Binding-site contacts:
Ligand atom O3P contacts residue GLY181 of chain 1.A at 3.6 Å.
Ligand atom C6 contacts residue ILE226 of chain 1.A at 3.5 Å (hydrophobic).
Ligand atom O3P contacts residue THR182 of chain 1.A at 2.6 Å (h-bond).
Ligand atom C2A contacts residue SER269 of chain 1.A at 3.3 Å.
Ligand atom C5A contacts residue GLY225 of chain 1.A at 3.2 Å.
Ligand atom N1 contacts residue PRO296 of chain 1.A at 3.2 Å.
Ligand atom C5A contacts residue GLY181 of chain 1.A at 3.6 Å.
Ligand atom O1 contacts residue GLN147 of chain 1.A at 2.6 Å (h-bond).
Ligand atom O1 contacts residue THR74 of chain 1.A at 2.8 Å (h-bond).
Ligand atom O1P contacts residue THR185 of chain 1.A at 2.8 Å (h-bond).
Ligand atom O3 contacts residue ASN77 of chain 1.A at 2.9 Å (h-bond).
Ligand atom P contacts residue THR182 of chain 1.A at 3.5 Å.
Ligand atom O1 contacts residue THR78 of chain 1.A at 3.0 Å (h-bond).
Ligand atom O3P contacts residue GLY183 of chain 1.A at 3.6 Å.
Ligand atom O2P contacts residue GLY183 of chain 1.A at 3.1 Å (h-bond).
Ligand atom C2 contacts residue PRO296 of chain 1.A at 3.6 Å (hydrophobic).
Ligand atom C contacts residue THR78 of chain 1.A at 3.3 Å.
Ligand atom C2 contacts residue SER269 of chain 1.A at 3.6 Å.
Ligand atom N1 contacts residue SER269 of chain 1.A at 3.1 Å (h-bond).
Ligand atom C contacts residue THR74 of chain 1.A at 3.7 Å.
Ligand atom C2A contacts residue ASN77 of chain 1.A at 3.7 Å.
Ligand atom CA contacts residue THR78 of chain 1.A at 3.3 Å.
Ligand atom C4 contacts residue GLY225 of chain 1.A at 3.7 Å.
Ligand atom O2 contacts residue ASN77 of chain 1.A at 2.8 Å (h-bond).
Ligand atom O2P contacts residue GLY181 of chain 1.A at 2.3 Å (h-bond).
Ligand atom SD contacts residue GLY225 of chain 1.A at 3.5 Å (h-bond).
Ligand atom O2P contacts residue GLY179 of chain 1.A at 3.3 Å (h-bond).
Ligand atom C2A contacts residue TYR302 of chain 1.A at 3.2 Å (hydrophobic).
Ligand atom C6 contacts residue GLY225 of chain 1.A at 3.1 Å.
Ligand atom CA contacts residue GLN147 of chain 1.A at 3.5 Å.
Ligand atom C5 contacts residue GLY225 of chain 1.A at 3.0 Å.
Ligand atom C2A contacts residue SER297 of chain 1.A at 3.3 Å.
Ligand atom O2 contacts residue THR78 of chain 1.A at 3.5 Å (h-bond).
Ligand atom O2P contacts residue THR182 of chain 1.A at 3.1 Å (h-bond).
Ligand atom C contacts residue ASN77 of chain 1.A at 3.7 Å.
Ligand atom O2P contacts residue ILE180 of chain 1.A at 3.4 Å.
Ligand atom P contacts residue GLY181 of chain 1.A at 3.7 Å.
Ligand atom O1P contacts residue GLY184 of chain 1.A at 3.6 Å.
Ligand atom O2 contacts residue GLY76 of chain 1.A at 2.8 Å.
Ligand atom C contacts residue GLN147 of chain 1.A at 3.7 Å.

Sequence of chain 1.A:
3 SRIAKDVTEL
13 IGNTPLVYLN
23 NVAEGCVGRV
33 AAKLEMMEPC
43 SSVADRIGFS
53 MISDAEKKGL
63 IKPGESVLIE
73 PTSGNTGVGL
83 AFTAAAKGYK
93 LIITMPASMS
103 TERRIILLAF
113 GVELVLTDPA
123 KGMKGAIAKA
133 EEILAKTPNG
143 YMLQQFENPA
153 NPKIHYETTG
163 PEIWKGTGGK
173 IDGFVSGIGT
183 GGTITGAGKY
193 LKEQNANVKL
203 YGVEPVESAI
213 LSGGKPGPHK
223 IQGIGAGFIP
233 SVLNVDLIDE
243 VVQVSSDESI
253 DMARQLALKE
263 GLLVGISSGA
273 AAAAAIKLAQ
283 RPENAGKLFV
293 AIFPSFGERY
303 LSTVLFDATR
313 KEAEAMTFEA

This protein binds this small molecule.
Small molecule (SMILES): CSCC[C@H](N=Cc1c(COP(=O)(O)O)cnc(C)c1O)C(=O)O